Binding-site contacts:
Ligand atom C8 contacts residue ASN1074 of chain 1.A at 4.3 Å.
Ligand atom N2 contacts residue ASN1074 of chain 1.A at 2.9 Å (h-bond).
Ligand atom O7 contacts residue LYS1073 of chain 1.A at 4.3 Å.
Ligand atom O5 contacts residue ASN1074 of chain 1.A at 2.4 Å (h-bond).
Ligand atom C1 contacts residue ASN1074 of chain 1.A at 1.4 Å.
Ligand atom O7 contacts residue GLU1072 of chain 1.A at 3.8 Å.
Ligand atom O7 contacts residue ASN1074 of chain 1.A at 3.0 Å (h-bond).
Ligand atom C6 contacts residue ASN1074 of chain 1.A at 4.3 Å.
Ligand atom C7 contacts residue ASN1074 of chain 1.A at 3.1 Å.
Ligand atom C4 contacts residue ASN1074 of chain 1.A at 4.2 Å.
Ligand atom C7 contacts residue GLU1072 of chain 1.A at 4.2 Å.
Ligand atom C5 contacts residue ASN1074 of chain 1.A at 3.7 Å.
Ligand atom C8 contacts residue GLU1072 of chain 1.A at 4.1 Å.
Ligand atom C3 contacts residue ASN1074 of chain 1.A at 3.8 Å.
Ligand atom C2 contacts residue ASN1074 of chain 1.A at 2.5 Å.
Ligand atom O6 contacts residue ASN1074 of chain 1.A at 4.2 Å.

Sequence of chain 1.A:
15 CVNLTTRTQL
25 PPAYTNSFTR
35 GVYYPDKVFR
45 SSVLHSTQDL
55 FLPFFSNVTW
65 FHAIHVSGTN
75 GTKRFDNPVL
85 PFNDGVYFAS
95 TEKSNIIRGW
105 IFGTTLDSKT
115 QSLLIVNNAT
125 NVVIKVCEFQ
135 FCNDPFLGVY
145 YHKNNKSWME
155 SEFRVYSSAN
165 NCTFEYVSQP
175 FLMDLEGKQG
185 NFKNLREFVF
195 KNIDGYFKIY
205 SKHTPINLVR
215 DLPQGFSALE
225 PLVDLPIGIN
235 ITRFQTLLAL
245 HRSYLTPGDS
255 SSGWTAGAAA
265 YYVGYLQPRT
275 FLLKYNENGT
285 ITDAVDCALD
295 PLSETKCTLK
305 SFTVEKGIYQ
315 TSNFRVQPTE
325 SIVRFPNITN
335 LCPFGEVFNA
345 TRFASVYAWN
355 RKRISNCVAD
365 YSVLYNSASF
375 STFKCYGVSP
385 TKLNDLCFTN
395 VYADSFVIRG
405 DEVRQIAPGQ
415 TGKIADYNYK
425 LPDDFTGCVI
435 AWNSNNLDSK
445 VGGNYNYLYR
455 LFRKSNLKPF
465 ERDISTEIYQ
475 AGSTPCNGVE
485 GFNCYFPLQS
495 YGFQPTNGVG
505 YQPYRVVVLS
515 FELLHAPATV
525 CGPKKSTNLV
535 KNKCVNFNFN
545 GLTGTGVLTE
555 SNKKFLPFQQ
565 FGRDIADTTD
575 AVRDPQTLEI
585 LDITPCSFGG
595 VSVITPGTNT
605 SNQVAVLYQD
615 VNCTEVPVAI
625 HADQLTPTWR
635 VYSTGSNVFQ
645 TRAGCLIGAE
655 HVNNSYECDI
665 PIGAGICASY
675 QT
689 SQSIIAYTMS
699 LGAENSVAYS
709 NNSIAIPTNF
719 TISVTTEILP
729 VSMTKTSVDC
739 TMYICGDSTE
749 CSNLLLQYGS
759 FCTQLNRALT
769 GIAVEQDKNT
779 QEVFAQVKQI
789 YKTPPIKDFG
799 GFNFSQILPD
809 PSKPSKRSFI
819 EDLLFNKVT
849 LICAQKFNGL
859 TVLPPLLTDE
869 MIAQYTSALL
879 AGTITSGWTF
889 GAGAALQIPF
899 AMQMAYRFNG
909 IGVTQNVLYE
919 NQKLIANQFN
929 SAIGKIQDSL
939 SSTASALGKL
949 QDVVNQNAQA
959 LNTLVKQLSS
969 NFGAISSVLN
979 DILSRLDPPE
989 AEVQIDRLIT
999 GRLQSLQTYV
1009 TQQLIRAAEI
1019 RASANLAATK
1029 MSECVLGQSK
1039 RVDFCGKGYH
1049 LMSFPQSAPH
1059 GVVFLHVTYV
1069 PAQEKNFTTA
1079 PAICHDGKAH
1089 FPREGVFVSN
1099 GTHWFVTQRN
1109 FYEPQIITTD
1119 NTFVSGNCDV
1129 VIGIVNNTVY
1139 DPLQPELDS

A small-molecule ligand and the protein it binds are described below.
Small molecule (SMILES): CC(=O)N[C@@H]1[C@@H](O)[C@H](O)[C@@H](CO)O[C@H]1O